Sequence of chain 1.A:
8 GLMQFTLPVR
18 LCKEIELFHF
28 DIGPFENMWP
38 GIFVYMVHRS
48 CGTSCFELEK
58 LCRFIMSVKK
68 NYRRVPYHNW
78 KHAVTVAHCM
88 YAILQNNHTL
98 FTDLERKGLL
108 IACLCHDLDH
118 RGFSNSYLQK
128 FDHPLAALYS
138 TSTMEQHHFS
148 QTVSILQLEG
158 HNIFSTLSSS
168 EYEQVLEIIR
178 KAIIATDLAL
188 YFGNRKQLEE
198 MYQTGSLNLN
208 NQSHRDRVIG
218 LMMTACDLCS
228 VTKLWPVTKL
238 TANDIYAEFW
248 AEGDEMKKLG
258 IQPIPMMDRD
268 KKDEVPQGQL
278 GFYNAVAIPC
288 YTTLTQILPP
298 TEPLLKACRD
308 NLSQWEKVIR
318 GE

Binding-site contacts:
Ligand atom CAT contacts residue LEU185 of chain 1.A at 3.4 Å (hydrophobic).
Ligand atom NAB contacts residue PHE279 of chain 1.A at 3.9 Å.
Ligand atom CAY contacts residue SER121 of chain 1.A at 3.8 Å.
Ligand atom CAP contacts residue PHE246 of chain 1.A at 4.0 Å (hydrophobic).
Ligand atom NAD contacts residue PHE279 of chain 1.A at 3.8 Å.
Ligand atom CAA contacts residue PHE279 of chain 1.A at 3.6 Å (hydrophobic).
Ligand atom CAY contacts residue MET263 of chain 1.A at 3.7 Å (hydrophobic).
Ligand atom CAC contacts residue PHE279 of chain 1.A at 4.0 Å (hydrophobic).
Ligand atom CAS contacts residue PHE246 of chain 1.A at 3.9 Å (hydrophobic).
Ligand atom CAN contacts residue ILE242 of chain 1.A at 3.0 Å (hydrophobic).
Ligand atom CAA contacts residue ILE242 of chain 1.A at 3.9 Å (hydrophobic).
Ligand atom CAP contacts residue GLN276 of chain 1.A at 4.1 Å.
Ligand atom CAG contacts residue PHE279 of chain 1.A at 3.7 Å (hydrophobic).
Ligand atom CAY contacts residue MET264 of chain 1.A at 3.1 Å (hydrophobic).
Ligand atom CAC contacts residue ILE242 of chain 1.A at 3.9 Å (hydrophobic).
Ligand atom CAI contacts residue LEU185 of chain 1.A at 4.0 Å (hydrophobic).
Ligand atom NAD contacts residue GLN276 of chain 1.A at 3.9 Å.
Ligand atom CAP contacts residue PHE279 of chain 1.A at 3.8 Å (hydrophobic).
Ligand atom CAS contacts residue MET263 of chain 1.A at 3.5 Å (hydrophobic).
Ligand atom OAK contacts residue ILE242 of chain 1.A at 3.6 Å.
Ligand atom CAN contacts residue GLN276 of chain 1.A at 3.2 Å.
Ligand atom CAP contacts residue MET263 of chain 1.A at 4.0 Å (hydrophobic).
Ligand atom CAY contacts residue PHE246 of chain 1.A at 3.2 Å (hydrophobic).
Ligand atom NAD contacts residue ILE242 of chain 1.A at 3.7 Å.
Ligand atom CAL contacts residue ILE242 of chain 1.A at 4.0 Å (hydrophobic).
Ligand atom CAG contacts residue PHE246 of chain 1.A at 3.9 Å (hydrophobic).
Ligand atom CAJ contacts residue LEU225 of chain 1.A at 3.9 Å (hydrophobic).
Ligand atom CAW contacts residue MET263 of chain 1.A at 3.4 Å (hydrophobic).
Ligand atom NAH contacts residue ILE242 of chain 1.A at 3.5 Å.
Ligand atom CAO contacts residue ILE242 of chain 1.A at 3.4 Å (hydrophobic).
Ligand atom CAM contacts residue GLN276 of chain 1.A at 3.7 Å.
Ligand atom CAE contacts residue PHE279 of chain 1.A at 3.7 Å (hydrophobic).
Ligand atom CAE contacts residue PHE246 of chain 1.A at 3.7 Å (hydrophobic).
Ligand atom CAM contacts residue ILE242 of chain 1.A at 3.6 Å (hydrophobic).
Ligand atom NAF contacts residue LEU225 of chain 1.A at 3.7 Å.
Ligand atom CAM contacts residue PHE279 of chain 1.A at 3.8 Å (hydrophobic).
Ligand atom CAO contacts residue TYR74 of chain 1.A at 3.9 Å (hydrophobic).
Ligand atom OAX contacts residue SER121 of chain 1.A at 3.9 Å.
Ligand atom CAL contacts residue TYR74 of chain 1.A at 3.4 Å (hydrophobic).
Ligand atom NAB contacts residue PHE246 of chain 1.A at 4.0 Å.

This protein binds this small molecule.
Small molecule (SMILES): CO[C@@H](C)Cn1cc(-c2c(C)nc3c(N4CCOCC4)nccn23)cn1